This small molecule binds to this protein.
Small molecule (SMILES): Nc1nc2c(ncn2[C@@H]2O[C@H](CO[P](=O)(O)O[P](=O)(O)NP(=O)(O)O)[C@@H](O)[C@H]2O)c(=O)[nH]1

Sequence of chain 1.F:
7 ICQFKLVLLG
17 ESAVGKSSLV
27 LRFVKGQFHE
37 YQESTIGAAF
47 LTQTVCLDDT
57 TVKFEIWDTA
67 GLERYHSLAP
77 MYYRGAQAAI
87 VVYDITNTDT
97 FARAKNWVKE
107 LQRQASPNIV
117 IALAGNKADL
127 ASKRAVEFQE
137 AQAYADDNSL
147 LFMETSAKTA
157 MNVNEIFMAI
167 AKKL

Binding-site contacts:
Ligand atom O3G contacts residue MG1 of chain 1.V at 2.7 Å.
Ligand atom N1 contacts residue ASP125 of chain 1.F at 3.2 Å (salt-bridge).
Ligand atom PB contacts residue MG1 of chain 1.V at 3.2 Å.
Ligand atom O3A contacts residue GLY21 of chain 1.F at 3.3 Å (h-bond).
Ligand atom O2' contacts residue GLU36 of chain 1.F at 3.0 Å (salt-bridge).
Ligand atom O1A contacts residue GLY21 of chain 1.F at 3.2 Å.
Ligand atom N7 contacts residue ASN122 of chain 1.F at 2.8 Å (h-bond).
Ligand atom O1G contacts residue SER18 of chain 1.F at 2.8 Å (h-bond).
Ligand atom PA contacts residue SER24 of chain 1.F at 3.6 Å.
Ligand atom O1B contacts residue LYS22 of chain 1.F at 3.1 Å (salt-bridge).
Ligand atom O6 contacts residue LYS123 of chain 1.F at 3.5 Å (salt-bridge).
Ligand atom N2 contacts residue ASP125 of chain 1.F at 2.8 Å (salt-bridge).
Ligand atom C5 contacts residue ASN122 of chain 1.F at 3.5 Å.
Ligand atom O2' contacts residue PHE34 of chain 1.F at 3.5 Å.
Ligand atom N3B contacts residue MG1 of chain 1.V at 3.2 Å.
Ligand atom O6 contacts residue SER152 of chain 1.F at 3.0 Å (h-bond).
Ligand atom O6 contacts residue ASN122 of chain 1.F at 3.2 Å (h-bond).
Ligand atom O2G contacts residue MG1 of chain 1.V at 2.1 Å.
Ligand atom O2B contacts residue SER23 of chain 1.F at 2.9 Å (h-bond).
Ligand atom O1A contacts residue SER24 of chain 1.F at 2.7 Å (h-bond).
Ligand atom O2B contacts residue MG1 of chain 1.V at 2.0 Å.
Ligand atom O3' contacts residue GLU36 of chain 1.F at 2.8 Å (salt-bridge).
Ligand atom C3' contacts residue GLU36 of chain 1.F at 3.2 Å.
Ligand atom O6 contacts residue LYS154 of chain 1.F at 3.5 Å (salt-bridge).
Ligand atom O1B contacts residue VAL20 of chain 1.F at 3.5 Å (h-bond).
Ligand atom O1B contacts residue GLY21 of chain 1.F at 3.1 Å (h-bond).
Ligand atom C8 contacts residue GLY21 of chain 1.F at 3.5 Å.
Ligand atom C2 contacts residue ASP125 of chain 1.F at 3.4 Å.
Ligand atom C6 contacts residue ALA153 of chain 1.F at 3.5 Å (hydrophobic).
Ligand atom O2B contacts residue LYS22 of chain 1.F at 3.5 Å (salt-bridge).
Ligand atom O1A contacts residue LYS22 of chain 1.F at 3.3 Å (salt-bridge).
Ligand atom N1 contacts residue LYS123 of chain 1.F at 3.5 Å.
Ligand atom O2G contacts residue THR41 of chain 1.F at 2.5 Å (h-bond).
Ligand atom O2G contacts residue SER40 of chain 1.F at 3.4 Å.
Ligand atom O6 contacts residue ALA153 of chain 1.F at 2.5 Å (h-bond).
Ligand atom PG contacts residue MG1 of chain 1.V at 2.7 Å.
Ligand atom PB contacts residue LYS22 of chain 1.F at 3.6 Å.
Ligand atom O1A contacts residue SER23 of chain 1.F at 3.3 Å (h-bond).
Ligand atom O5' contacts residue SER24 of chain 1.F at 3.4 Å (h-bond).
Ligand atom N3B contacts residue ALA19 of chain 1.F at 3.4 Å (h-bond).